Sequence of chain 1.B:
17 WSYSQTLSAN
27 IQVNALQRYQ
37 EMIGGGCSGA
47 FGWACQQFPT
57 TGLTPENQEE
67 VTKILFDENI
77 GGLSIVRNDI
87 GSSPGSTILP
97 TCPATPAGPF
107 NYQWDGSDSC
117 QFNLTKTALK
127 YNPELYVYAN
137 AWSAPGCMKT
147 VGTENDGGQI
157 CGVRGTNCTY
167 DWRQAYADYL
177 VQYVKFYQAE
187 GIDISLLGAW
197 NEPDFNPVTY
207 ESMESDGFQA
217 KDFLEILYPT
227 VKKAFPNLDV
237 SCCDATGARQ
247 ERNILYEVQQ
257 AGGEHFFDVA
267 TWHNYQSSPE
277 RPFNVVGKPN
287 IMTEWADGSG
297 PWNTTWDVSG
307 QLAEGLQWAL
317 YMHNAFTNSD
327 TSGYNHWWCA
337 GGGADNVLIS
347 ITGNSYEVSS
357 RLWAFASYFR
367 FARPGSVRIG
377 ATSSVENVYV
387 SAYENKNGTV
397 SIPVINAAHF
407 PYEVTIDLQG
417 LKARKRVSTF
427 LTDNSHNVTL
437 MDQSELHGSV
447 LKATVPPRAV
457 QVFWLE

The small molecule below binds the protein below.
Small molecule (SMILES): CC(=O)N[C@H]1[C@H](O[C@H]2[C@H](O)[C@@H](NC(C)=O)CO[C@@H]2CO)O[C@H](CO)[C@@H](O[C@@H]2O[C@H](CO[C@H]3O[C@H](CO[C@H]4O[C@H](CO)[C@@H](O)[C@H](O)[C@@H]4O[C@H]4O[C@H](CO)[C@@H](O)[C@H](O)[C@@H]4O)[C@@H](O)[C@H](O[C@H]4O[C@H](CO)[C@@H](O)[C@H](O)[C@@H]4O)[C@@H]3O)[C@@H](O)[C@H](O[C@H]3O[C@H](CO)[C@@H](O)[C@H](O)[C@@H]3O[C@H]3O[C@H](CO)[C@@H](O)[C@H](O)[C@@H]3O)[C@@H]2O)[C@@H]1O

Binding-site contacts:
Ligand atom O7 contacts residue TRP460 of chain 1.B at 3.4 Å (h-bond).
Ligand atom C1 contacts residue GLU74 of chain 1.B at 3.6 Å.
Ligand atom C1 contacts residue ASN393 of chain 1.B at 1.4 Å.
Ligand atom O4 contacts residue LYS126 of chain 1.B at 3.6 Å.
Ligand atom C7 contacts residue ASN393 of chain 1.B at 3.1 Å.
Ligand atom C8 contacts residue GOL1 of chain 1.AA at 3.6 Å.
Ligand atom C6 contacts residue ASN75 of chain 1.B at 3.1 Å.
Ligand atom O6 contacts residue ARG369 of chain 1.B at 3.6 Å.
Ligand atom O7 contacts residue ASN393 of chain 1.B at 3.0 Å (h-bond).
Ligand atom C5 contacts residue GLU74 of chain 1.B at 3.7 Å.
Ligand atom O6 contacts residue LEU436 of chain 1.B at 3.4 Å.
Ligand atom O6 contacts residue GLU74 of chain 1.B at 2.9 Å (salt-bridge).
Ligand atom C6 contacts residue ARG369 of chain 1.B at 3.7 Å.
Ligand atom C1 contacts residue THR395 of chain 1.B at 3.6 Å.
Ligand atom C6 contacts residue ARG366 of chain 1.B at 3.5 Å.
Ligand atom O7 contacts residue GOL1 of chain 1.AA at 2.8 Å (h-bond).
Ligand atom C5 contacts residue ASN393 of chain 1.B at 3.7 Å.
Ligand atom C6 contacts residue GLU74 of chain 1.B at 3.5 Å.
Ligand atom C7 contacts residue GOL1 of chain 1.AA at 3.4 Å.
Ligand atom C2 contacts residue GOL1 of chain 1.AA at 3.6 Å.
Ligand atom C3 contacts residue ASN75 of chain 1.B at 3.3 Å.
Ligand atom O5 contacts residue ASN75 of chain 1.B at 3.0 Å (h-bond).
Ligand atom C6 contacts residue GOL1 of chain 1.AA at 3.4 Å.
Ligand atom O3 contacts residue ASN75 of chain 1.B at 2.6 Å (h-bond).
Ligand atom O5 contacts residue ASN393 of chain 1.B at 2.4 Å (h-bond).
Ligand atom O4 contacts residue ASN75 of chain 1.B at 3.8 Å.
Ligand atom N2 contacts residue ASN393 of chain 1.B at 2.9 Å (h-bond).
Ligand atom O6 contacts residue ASN75 of chain 1.B at 2.6 Å (h-bond).
Ligand atom O2 contacts residue ASN75 of chain 1.B at 3.3 Å (h-bond).
Ligand atom C8 contacts residue TRP460 of chain 1.B at 3.4 Å (hydrophobic).
Ligand atom C6 contacts residue PHE426 of chain 1.B at 3.6 Å (hydrophobic).
Ligand atom O4 contacts residue GOL1 of chain 1.AA at 3.0 Å (h-bond).
Ligand atom O4 contacts residue GLU74 of chain 1.B at 3.7 Å.
Ligand atom C7 contacts residue TRP460 of chain 1.B at 3.7 Å (hydrophobic).
Ligand atom O5 contacts residue ARG366 of chain 1.B at 3.2 Å (salt-bridge).
Ligand atom O4 contacts residue ASN433 of chain 1.B at 3.6 Å (h-bond).
Ligand atom C2 contacts residue ASN393 of chain 1.B at 2.4 Å.
Ligand atom C8 contacts residue PHE367 of chain 1.B at 3.7 Å (hydrophobic).
Ligand atom C3 contacts residue ASN393 of chain 1.B at 3.8 Å.
Ligand atom C5 contacts residue GOL1 of chain 1.AA at 3.7 Å.